Sequence of chain 1.A:
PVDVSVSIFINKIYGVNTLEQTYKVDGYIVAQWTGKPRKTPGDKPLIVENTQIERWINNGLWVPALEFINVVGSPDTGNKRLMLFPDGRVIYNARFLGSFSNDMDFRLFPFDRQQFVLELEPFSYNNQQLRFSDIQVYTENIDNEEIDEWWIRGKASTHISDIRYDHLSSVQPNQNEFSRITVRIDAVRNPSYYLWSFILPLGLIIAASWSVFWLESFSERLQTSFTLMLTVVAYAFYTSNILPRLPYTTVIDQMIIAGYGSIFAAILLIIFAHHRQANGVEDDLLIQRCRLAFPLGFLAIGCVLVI

Binding-site contacts:
Ligand atom N16 contacts residue TYR165 of chain 1.B at 3.1 Å.
Ligand atom N12 contacts residue PHE9 of chain 1.A at 3.5 Å.
Ligand atom N02 contacts residue GLU121 of chain 1.B at 3.8 Å.
Ligand atom C01 contacts residue TYR165 of chain 1.B at 3.8 Å (hydrophobic).
Ligand atom C13 contacts residue PHE9 of chain 1.A at 3.5 Å (hydrophobic).
Ligand atom C04 contacts residue PHE178 of chain 1.B at 3.8 Å (hydrophobic).
Ligand atom N16 contacts residue PHE9 of chain 1.A at 3.4 Å.
Ligand atom N02 contacts residue PHE123 of chain 1.B at 3.6 Å (h-bond).
Ligand atom N02 contacts residue TYR165 of chain 1.B at 3.9 Å.
Ligand atom C18 contacts residue GLU140 of chain 1.A at 3.5 Å.
Ligand atom C03 contacts residue PHE178 of chain 1.B at 3.4 Å (hydrophobic).
Ligand atom N19 contacts residue PHE9 of chain 1.A at 3.5 Å.
Ligand atom C08 contacts residue ASN93 of chain 1.A at 3.4 Å.
Ligand atom C07 contacts residue TYR28 of chain 1.A at 3.6 Å (hydrophobic).
Ligand atom N05 contacts residue ASN93 of chain 1.A at 3.5 Å (h-bond).
Ligand atom C06 contacts residue TYR28 of chain 1.A at 3.6 Å (hydrophobic).
Ligand atom N16 contacts residue GLU140 of chain 1.A at 3.4 Å (salt-bridge).
Ligand atom C23 contacts residue ARG81 of chain 1.A at 3.3 Å.
Ligand atom C03 contacts residue PHE123 of chain 1.B at 3.2 Å (hydrophobic).
Ligand atom C04 contacts residue ARG81 of chain 1.A at 3.8 Å.
Ligand atom C04 contacts residue PHE123 of chain 1.B at 3.9 Å (hydrophobic).
Ligand atom CL contacts residue ILE91 of chain 1.A at 3.5 Å.
Ligand atom C07 contacts residue GLU67 of chain 1.B at 3.5 Å.
Ligand atom C15 contacts residue TYR165 of chain 1.B at 3.6 Å (hydrophobic).
Ligand atom C18 contacts residue PHE9 of chain 1.A at 3.5 Å (hydrophobic).
Ligand atom CL contacts residue VAL171 of chain 1.B at 3.7 Å.
Ligand atom C01 contacts residue PRO122 of chain 1.B at 3.0 Å (hydrophobic).
Ligand atom C15 contacts residue PHE9 of chain 1.A at 3.2 Å (hydrophobic).
Ligand atom C17 contacts residue PHE9 of chain 1.A at 3.6 Å (hydrophobic).
Ligand atom O14 contacts residue TYR165 of chain 1.B at 3.4 Å.
Ligand atom C17 contacts residue GLU140 of chain 1.A at 2.9 Å.
Ligand atom C20 contacts residue PHE9 of chain 1.A at 3.5 Å (hydrophobic).
Ligand atom O10 contacts residue ASN93 of chain 1.A at 3.5 Å (h-bond).
Ligand atom C17 contacts residue TYR165 of chain 1.B at 3.3 Å (hydrophobic).
Ligand atom C01 contacts residue GLU121 of chain 1.B at 3.0 Å.
Ligand atom C11 contacts residue PHE9 of chain 1.A at 3.7 Å (hydrophobic).
Ligand atom C01 contacts residue GLU67 of chain 1.B at 3.9 Å.
Ligand atom N02 contacts residue PRO122 of chain 1.B at 3.9 Å.
Ligand atom O14 contacts residue HIS167 of chain 1.B at 3.1 Å (h-bond).
Ligand atom C07 contacts residue PHE123 of chain 1.B at 3.8 Å (hydrophobic).

This small molecule binds to this protein.
Small molecule (SMILES): CN1CCN(C(=O)O[C@@H]2c3nccnc3C(=O)N2c2ccc(Cl)cn2)CC1

Sequence of chain 1.B:
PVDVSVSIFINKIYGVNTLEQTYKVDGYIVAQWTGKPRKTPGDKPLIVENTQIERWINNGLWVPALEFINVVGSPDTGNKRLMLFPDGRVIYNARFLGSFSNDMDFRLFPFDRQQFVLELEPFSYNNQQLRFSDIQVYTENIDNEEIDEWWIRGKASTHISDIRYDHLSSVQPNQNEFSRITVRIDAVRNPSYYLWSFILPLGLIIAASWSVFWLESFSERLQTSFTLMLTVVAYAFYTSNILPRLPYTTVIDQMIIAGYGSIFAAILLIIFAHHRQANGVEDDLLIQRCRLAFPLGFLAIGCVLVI